Sequence of chain 2.A:
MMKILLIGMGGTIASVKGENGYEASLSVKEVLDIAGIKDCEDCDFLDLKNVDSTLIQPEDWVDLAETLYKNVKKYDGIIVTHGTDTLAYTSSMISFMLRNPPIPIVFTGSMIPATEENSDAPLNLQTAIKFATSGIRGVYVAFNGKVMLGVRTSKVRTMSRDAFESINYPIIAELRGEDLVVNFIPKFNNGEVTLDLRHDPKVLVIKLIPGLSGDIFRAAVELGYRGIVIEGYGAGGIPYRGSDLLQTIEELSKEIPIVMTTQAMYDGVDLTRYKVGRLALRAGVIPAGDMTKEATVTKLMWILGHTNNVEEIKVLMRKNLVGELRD

Binding-site contacts:
Ligand atom N contacts residue TYR69 of chain 2.A at 3.9 Å.
Ligand atom OXT contacts residue VAL193 of chain 2.A at 4.2 Å.
Ligand atom C contacts residue VAL193 of chain 2.A at 4.1 Å (hydrophobic).
Ligand atom CAD contacts residue TYR69 of chain 2.A at 3.6 Å (hydrophobic).
Ligand atom OXT contacts residue GLU192 of chain 2.A at 3.7 Å.
Ligand atom CAD contacts residue THR194 of chain 2.A at 3.2 Å.
Ligand atom CB contacts residue TYR69 of chain 2.A at 3.1 Å (hydrophobic).
Ligand atom CAI contacts residue LEU195 of chain 2.A at 4.2 Å (hydrophobic).
Ligand atom NAG contacts residue THR194 of chain 2.A at 3.8 Å.
Ligand atom O contacts residue VAL193 of chain 2.A at 4.5 Å.
Ligand atom NAG contacts residue LEU195 of chain 2.A at 3.0 Å (h-bond).
Ligand atom CA contacts residue VAL193 of chain 2.A at 4.2 Å (hydrophobic).
Ligand atom CAA contacts residue LEU195 of chain 2.A at 4.0 Å (hydrophobic).
Ligand atom NAG contacts residue VAL193 of chain 2.A at 3.9 Å.
Ligand atom O contacts residue THR194 of chain 2.A at 4.2 Å.
Ligand atom CA contacts residue TYR69 of chain 2.A at 4.0 Å (hydrophobic).
Ligand atom CAI contacts residue TYR69 of chain 2.A at 3.8 Å (hydrophobic).
Ligand atom CAA contacts residue TYR69 of chain 2.A at 4.1 Å (hydrophobic).
Ligand atom CB contacts residue THR194 of chain 2.A at 4.5 Å.
Ligand atom CAD contacts residue VAL193 of chain 2.A at 2.6 Å (hydrophobic).
Ligand atom NAG contacts residue TYR69 of chain 2.A at 4.0 Å.
Ligand atom CAD contacts residue LEU195 of chain 2.A at 3.2 Å (hydrophobic).
Ligand atom CB contacts residue VAL193 of chain 2.A at 3.0 Å (hydrophobic).

A protein and the small-molecule ligand that binds it are described below.
Small molecule (SMILES): CC1=N[C@H](C(=O)O)CCN1